This small molecule binds to this protein.
Small molecule (SMILES): CCCOCCN(C(=O)CCl)c1c(CC)cccc1CC

Sequence of chain 1.A:
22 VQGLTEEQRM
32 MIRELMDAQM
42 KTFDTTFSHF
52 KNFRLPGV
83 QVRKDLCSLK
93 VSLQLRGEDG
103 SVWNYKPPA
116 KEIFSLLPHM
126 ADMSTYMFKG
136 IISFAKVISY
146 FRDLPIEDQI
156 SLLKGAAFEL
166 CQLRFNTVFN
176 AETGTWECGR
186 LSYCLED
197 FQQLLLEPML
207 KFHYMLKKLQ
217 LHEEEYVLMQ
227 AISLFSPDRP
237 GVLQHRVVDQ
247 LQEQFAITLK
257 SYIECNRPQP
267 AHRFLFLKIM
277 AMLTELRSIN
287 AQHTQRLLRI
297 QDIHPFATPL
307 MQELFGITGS

Binding-site contacts:
Ligand atom C5 contacts residue GLN167 of chain 1.A at 4.1 Å.
Ligand atom CL contacts residue PHE170 of chain 1.A at 3.2 Å.
Ligand atom CL contacts residue HIS209 of chain 1.A at 3.7 Å.
Ligand atom C1 contacts residue MET125 of chain 1.A at 3.4 Å (hydrophobic).
Ligand atom C9 contacts residue MET125 of chain 1.A at 3.7 Å (hydrophobic).
Ligand atom C1 contacts residue SER129 of chain 1.A at 4.3 Å.
Ligand atom C3 contacts residue S6T1 of chain 1.C at 3.6 Å.
Ligand atom N contacts residue MET205 of chain 1.A at 4.3 Å.
Ligand atom C4 contacts residue MET205 of chain 1.A at 3.4 Å (hydrophobic).
Ligand atom O1 contacts residue S6T1 of chain 1.C at 3.7 Å.
Ligand atom O1 contacts residue MET205 of chain 1.A at 3.9 Å.
Ligand atom CL contacts residue TRP181 of chain 1.A at 3.6 Å.
Ligand atom C15 contacts residue PHE170 of chain 1.A at 3.5 Å (hydrophobic).
Ligand atom C9 contacts residue S6T1 of chain 1.C at 4.2 Å.
Ligand atom C11 contacts residue MET125 of chain 1.A at 3.3 Å (hydrophobic).
Ligand atom C8 contacts residue MET125 of chain 1.A at 3.9 Å (hydrophobic).
Ligand atom C4 contacts residue S6T1 of chain 1.C at 4.2 Å.
Ligand atom C16 contacts residue SER129 of chain 1.A at 3.4 Å.
Ligand atom C1 contacts residue S6T1 of chain 1.C at 4.2 Å.
Ligand atom C13 contacts residue MET128 of chain 1.A at 3.9 Å (hydrophobic).
Ligand atom C2 contacts residue HIS289 of chain 1.A at 3.3 Å.
Ligand atom C12 contacts residue MET128 of chain 1.A at 3.4 Å (hydrophobic).
Ligand atom CL contacts residue GLN167 of chain 1.A at 3.3 Å.
Ligand atom C contacts residue S6T1 of chain 1.C at 3.5 Å.
Ligand atom C contacts residue SER129 of chain 1.A at 4.0 Å.
Ligand atom C2 contacts residue S6T1 of chain 1.C at 4.3 Å.
Ligand atom C13 contacts residue SER129 of chain 1.A at 3.7 Å.
Ligand atom C contacts residue MET125 of chain 1.A at 3.8 Å (hydrophobic).
Ligand atom C15 contacts residue GLN167 of chain 1.A at 3.0 Å.
Ligand atom C12 contacts residue MET125 of chain 1.A at 4.1 Å (hydrophobic).
Ligand atom C6 contacts residue TRP181 of chain 1.A at 3.9 Å (hydrophobic).
Ligand atom C13 contacts residue PHE170 of chain 1.A at 3.5 Å (hydrophobic).
Ligand atom C12 contacts residue PHE170 of chain 1.A at 4.3 Å (hydrophobic).
Ligand atom C3 contacts residue HIS289 of chain 1.A at 4.0 Å.
Ligand atom O contacts residue HIS289 of chain 1.A at 4.2 Å.
Ligand atom O1 contacts residue GLN167 of chain 1.A at 4.0 Å.
Ligand atom C14 contacts residue PHE170 of chain 1.A at 3.6 Å (hydrophobic).
Ligand atom C10 contacts residue TYR188 of chain 1.A at 4.0 Å (hydrophobic).
Ligand atom C4 contacts residue GLN167 of chain 1.A at 4.0 Å.
Ligand atom C16 contacts residue GLN167 of chain 1.A at 3.5 Å.